Binding-site contacts:
Ligand atom C6 contacts residue TRP85 of chain 1.D at 4.4 Å (hydrophobic).
Ligand atom C5 contacts residue ASN14 of chain 1.D at 3.7 Å.
Ligand atom C5 contacts residue TYR101 of chain 1.D at 3.5 Å (hydrophobic).
Ligand atom O4 contacts residue TRP85 of chain 1.D at 3.6 Å.
Ligand atom C8 contacts residue TRP85 of chain 1.D at 3.5 Å (hydrophobic).
Ligand atom C7 contacts residue TRP85 of chain 1.D at 3.7 Å (hydrophobic).
Ligand atom C3 contacts residue ASN14 of chain 1.D at 3.8 Å.
Ligand atom C5 contacts residue TRP85 of chain 1.D at 3.9 Å (hydrophobic).
Ligand atom C2 contacts residue ASN14 of chain 1.D at 2.5 Å.
Ligand atom C4 contacts residue TRP85 of chain 1.D at 4.2 Å (hydrophobic).
Ligand atom O7 contacts residue ASN14 of chain 1.D at 4.1 Å.
Ligand atom O5 contacts residue TYR101 of chain 1.D at 3.3 Å.
Ligand atom O5 contacts residue ASN14 of chain 1.D at 2.4 Å (h-bond).
Ligand atom C7 contacts residue ASN14 of chain 1.D at 3.8 Å.
Ligand atom C1 contacts residue TYR101 of chain 1.D at 3.8 Å (hydrophobic).
Ligand atom O7 contacts residue TRP85 of chain 1.D at 3.2 Å.
Ligand atom C1 contacts residue ASN14 of chain 1.D at 1.4 Å.
Ligand atom C8 contacts residue TYR101 of chain 1.D at 3.5 Å (hydrophobic).
Ligand atom N2 contacts residue TRP85 of chain 1.D at 4.4 Å.
Ligand atom N2 contacts residue ASN14 of chain 1.D at 3.0 Å (h-bond).
Ligand atom O6 contacts residue TYR101 of chain 1.D at 4.3 Å.
Ligand atom C6 contacts residue TYR101 of chain 1.D at 3.4 Å (hydrophobic).
Ligand atom C3 contacts residue TRP85 of chain 1.D at 4.0 Å (hydrophobic).
Ligand atom C4 contacts residue ASN14 of chain 1.D at 4.3 Å.

A small-molecule ligand and the protein it binds are described below.
Small molecule (SMILES): CC(=O)N[C@H]1[C@H](O[C@H]2[C@H](O)[C@@H](NC(C)=O)CO[C@@H]2CO)O[C@H](CO)[C@@H](O)[C@@H]1O

Sequence of chain 1.D:
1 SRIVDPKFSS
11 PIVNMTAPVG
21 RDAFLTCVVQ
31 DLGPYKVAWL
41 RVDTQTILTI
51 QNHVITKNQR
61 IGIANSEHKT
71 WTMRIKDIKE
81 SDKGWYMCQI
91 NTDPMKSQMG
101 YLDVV